Sequence of chain 1.A:
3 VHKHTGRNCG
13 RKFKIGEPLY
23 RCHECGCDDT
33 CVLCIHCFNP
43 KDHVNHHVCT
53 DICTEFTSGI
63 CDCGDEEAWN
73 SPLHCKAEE

This protein binds this small molecule.
Small molecule (SMILES): CC[C@H](C)[C@H](NC(=O)[C@@H](N)CCCN=C(N)N)C(=O)N[C@@H](C)C=O

Binding-site contacts:
Ligand atom CB contacts residue SER60 of chain 1.A at 3.1 Å.
Ligand atom C contacts residue THR32 of chain 1.A at 3.4 Å.
Ligand atom O contacts residue THR32 of chain 1.A at 3.6 Å.
Ligand atom C contacts residue SER60 of chain 1.A at 3.8 Å.
Ligand atom N contacts residue THR32 of chain 1.A at 2.9 Å (h-bond).
Ligand atom CZ contacts residue ALA70 of chain 1.A at 3.6 Å (hydrophobic).
Ligand atom O contacts residue GLY61 of chain 1.A at 3.3 Å.
Ligand atom N contacts residue ASP64 of chain 1.A at 2.7 Å (salt-bridge).
Ligand atom NE contacts residue CYS33 of chain 1.A at 3.8 Å.
Ligand atom NH2 contacts residue GLU69 of chain 1.A at 3.7 Å.
Ligand atom NH1 contacts residue ASP64 of chain 1.A at 2.9 Å (salt-bridge).
Ligand atom NH1 contacts residue ALA70 of chain 1.A at 3.7 Å.
Ligand atom O contacts residue SER60 of chain 1.A at 3.5 Å (h-bond).
Ligand atom NH2 contacts residue ALA70 of chain 1.A at 3.8 Å.
Ligand atom CD1 contacts residue GLY61 of chain 1.A at 3.6 Å.
Ligand atom CD contacts residue ASP64 of chain 1.A at 3.4 Å.
Ligand atom CZ contacts residue ASP64 of chain 1.A at 3.9 Å.
Ligand atom CD contacts residue THR32 of chain 1.A at 3.5 Å.
Ligand atom CG contacts residue THR32 of chain 1.A at 3.8 Å.
Ligand atom CA contacts residue SER60 of chain 1.A at 4.0 Å.
Ligand atom CA contacts residue SER60 of chain 1.A at 3.5 Å.
Ligand atom CG2 contacts residue VAL34 of chain 1.A at 3.8 Å (hydrophobic).
Ligand atom CA contacts residue THR32 of chain 1.A at 3.0 Å.
Ligand atom CD1 contacts residue SER60 of chain 1.A at 3.8 Å.
Ligand atom CG1 contacts residue SER60 of chain 1.A at 3.9 Å.
Ligand atom CG contacts residue ASP64 of chain 1.A at 3.8 Å.
Ligand atom CA contacts residue ILE62 of chain 1.A at 3.8 Å (hydrophobic).
Ligand atom NH1 contacts residue ASP67 of chain 1.A at 3.0 Å (salt-bridge).
Ligand atom CA contacts residue ASP64 of chain 1.A at 3.4 Å.
Ligand atom C contacts residue ILE62 of chain 1.A at 3.8 Å (hydrophobic).
Ligand atom O contacts residue PHE58 of chain 1.A at 3.7 Å.
Ligand atom O contacts residue THR59 of chain 1.A at 3.3 Å.
Ligand atom CD1 contacts residue PHE15 of chain 1.A at 3.7 Å (hydrophobic).
Ligand atom N contacts residue ILE62 of chain 1.A at 3.1 Å (h-bond).
Ligand atom CB contacts residue THR32 of chain 1.A at 3.4 Å.
Ligand atom O contacts residue ILE62 of chain 1.A at 3.0 Å (h-bond).
Ligand atom NH2 contacts residue ASP67 of chain 1.A at 4.0 Å.
Ligand atom CZ contacts residue ASP67 of chain 1.A at 3.9 Å.
Ligand atom CB contacts residue VAL34 of chain 1.A at 3.8 Å (hydrophobic).
Ligand atom N contacts residue SER60 of chain 1.A at 2.8 Å (h-bond).